Binding-site contacts:
Ligand atom C8 contacts residue GLY233 of chain 2.A at 4.4 Å.
Ligand atom O7 contacts residue NAG1 of chain 2.G at 3.8 Å.
Ligand atom O7 contacts residue ASN416 of chain 2.A at 4.4 Å.
Ligand atom C1 contacts residue ASN416 of chain 2.A at 1.4 Å.
Ligand atom O5 contacts residue PRO261 of chain 2.A at 3.5 Å.
Ligand atom C5 contacts residue ASN416 of chain 2.A at 3.6 Å.
Ligand atom O7 contacts residue ASN232 of chain 2.A at 3.8 Å.
Ligand atom O5 contacts residue ASN416 of chain 2.A at 2.3 Å (h-bond).
Ligand atom C1 contacts residue PRO261 of chain 2.A at 4.5 Å (hydrophobic).
Ligand atom C3 contacts residue ASN416 of chain 2.A at 3.7 Å.
Ligand atom C5 contacts residue PRO261 of chain 2.A at 4.5 Å (hydrophobic).
Ligand atom C8 contacts residue ASN416 of chain 2.A at 3.8 Å.
Ligand atom O6 contacts residue PRO261 of chain 2.A at 3.8 Å.
Ligand atom N2 contacts residue ASN416 of chain 2.A at 2.9 Å (h-bond).
Ligand atom C6 contacts residue PRO261 of chain 2.A at 4.1 Å (hydrophobic).
Ligand atom C4 contacts residue ASN416 of chain 2.A at 4.1 Å.
Ligand atom C7 contacts residue ASN416 of chain 2.A at 3.5 Å.
Ligand atom C2 contacts residue ASN416 of chain 2.A at 2.4 Å.

Sequence of chain 2.A:
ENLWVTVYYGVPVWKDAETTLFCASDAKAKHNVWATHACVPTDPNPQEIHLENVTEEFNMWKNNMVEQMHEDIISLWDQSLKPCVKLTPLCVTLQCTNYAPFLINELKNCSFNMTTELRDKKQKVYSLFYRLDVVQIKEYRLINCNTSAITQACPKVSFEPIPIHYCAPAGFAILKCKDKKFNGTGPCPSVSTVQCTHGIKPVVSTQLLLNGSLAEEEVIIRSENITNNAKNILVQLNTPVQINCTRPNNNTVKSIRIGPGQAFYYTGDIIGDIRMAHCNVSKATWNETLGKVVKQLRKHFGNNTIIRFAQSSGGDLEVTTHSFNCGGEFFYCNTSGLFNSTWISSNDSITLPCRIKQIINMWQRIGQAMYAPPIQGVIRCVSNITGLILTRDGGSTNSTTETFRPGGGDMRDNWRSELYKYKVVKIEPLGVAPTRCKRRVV

A small-molecule ligand and the protein it binds are described below.
Small molecule (SMILES): CC(=O)N[C@H]1[C@H](O[C@H]2[C@H](O)[C@@H](NC(C)=O)CO[C@@H]2CO)O[C@H](CO)[C@@H](O)[C@@H]1O